Sequence of chain 3.A:
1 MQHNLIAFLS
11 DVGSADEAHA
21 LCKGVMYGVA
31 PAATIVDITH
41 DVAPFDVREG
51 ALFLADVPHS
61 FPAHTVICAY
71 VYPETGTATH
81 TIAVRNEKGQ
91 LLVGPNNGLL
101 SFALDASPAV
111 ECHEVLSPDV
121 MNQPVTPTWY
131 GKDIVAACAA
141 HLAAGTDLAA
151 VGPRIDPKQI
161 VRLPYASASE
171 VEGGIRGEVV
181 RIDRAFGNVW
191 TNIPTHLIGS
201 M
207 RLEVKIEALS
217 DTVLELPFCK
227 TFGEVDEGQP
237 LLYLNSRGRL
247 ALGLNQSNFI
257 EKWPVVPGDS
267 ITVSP

A small-molecule ligand and the protein it binds are described below.
Small molecule (SMILES): Nc1ncnc2c1ncn2[C@@H]1O[C@H](CCl)[C@@H](O)[C@H]1O

Sequence of chain 2.A:
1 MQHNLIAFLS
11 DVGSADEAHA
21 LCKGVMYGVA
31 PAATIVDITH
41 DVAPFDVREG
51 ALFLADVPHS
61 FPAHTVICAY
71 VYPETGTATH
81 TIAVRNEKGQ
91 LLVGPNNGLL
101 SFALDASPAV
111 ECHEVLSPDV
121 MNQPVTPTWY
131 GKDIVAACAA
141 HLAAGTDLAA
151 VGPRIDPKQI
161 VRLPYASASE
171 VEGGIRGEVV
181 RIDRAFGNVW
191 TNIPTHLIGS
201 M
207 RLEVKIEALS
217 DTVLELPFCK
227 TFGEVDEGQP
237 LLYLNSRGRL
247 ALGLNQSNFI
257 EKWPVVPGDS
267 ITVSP

Binding-site contacts:
Ligand atom C2' contacts residue PHE186 of chain 2.A at 3.6 Å (hydrophobic).
Ligand atom C8 contacts residue PHE186 of chain 2.A at 3.6 Å (hydrophobic).
Ligand atom O4' contacts residue MET1 of chain 3.C at 3.5 Å (h-bond).
Ligand atom C6 contacts residue LEU250 of chain 2.A at 3.6 Å (hydrophobic).
Ligand atom C5 contacts residue PHE228 of chain 2.A at 3.5 Å (hydrophobic).
Ligand atom CL contacts residue GLY131 of chain 3.A at 3.0 Å.
Ligand atom O4' contacts residue TYR72 of chain 3.A at 3.6 Å.
Ligand atom O3' contacts residue TYR72 of chain 3.A at 3.2 Å (h-bond).
Ligand atom C1' contacts residue TYR72 of chain 3.A at 3.6 Å (hydrophobic).
Ligand atom C2 contacts residue GLN252 of chain 2.A at 3.4 Å.
Ligand atom N3 contacts residue PRO73 of chain 3.A at 3.4 Å.
Ligand atom CL contacts residue TYR130 of chain 3.A at 3.4 Å.
Ligand atom N6 contacts residue LEU250 of chain 2.A at 2.9 Å (h-bond).
Ligand atom C4 contacts residue PHE228 of chain 2.A at 3.5 Å (hydrophobic).
Ligand atom N1 contacts residue PHE228 of chain 2.A at 3.4 Å.
Ligand atom C5' contacts residue TRP129 of chain 3.A at 3.5 Å (hydrophobic).
Ligand atom N1 contacts residue LEU250 of chain 2.A at 3.5 Å (h-bond).
Ligand atom O2' contacts residue TYR72 of chain 3.A at 3.5 Å (h-bond).
Ligand atom CL contacts residue TRP129 of chain 3.A at 3.6 Å.
Ligand atom C4' contacts residue TYR72 of chain 3.A at 3.5 Å (hydrophobic).
Ligand atom N7 contacts residue PHE186 of chain 2.A at 3.6 Å.
Ligand atom N7 contacts residue ASN188 of chain 2.A at 3.1 Å (h-bond).
Ligand atom O2' contacts residue PRO73 of chain 3.A at 3.6 Å.
Ligand atom N3 contacts residue PHE45 of chain 3.A at 3.6 Å.
Ligand atom C6 contacts residue PHE228 of chain 2.A at 3.3 Å (hydrophobic).
Ligand atom O2' contacts residue ASP11 of chain 3.A at 2.9 Å (salt-bridge).
Ligand atom N6 contacts residue ASN188 of chain 2.A at 2.9 Å (h-bond).
Ligand atom C2 contacts residue PHE228 of chain 2.A at 3.6 Å (hydrophobic).
Ligand atom C4 contacts residue PHE45 of chain 3.A at 3.6 Å (hydrophobic).
Ligand atom C3' contacts residue ASP11 of chain 3.A at 3.4 Å.
Ligand atom N1 contacts residue GLN252 of chain 2.A at 2.9 Å (h-bond).
Ligand atom N3 contacts residue PHE228 of chain 2.A at 3.6 Å.
Ligand atom C5 contacts residue PHE45 of chain 3.A at 3.6 Å (hydrophobic).
Ligand atom C8 contacts residue MET1 of chain 3.C at 3.2 Å (hydrophobic).
Ligand atom N6 contacts residue PHE228 of chain 2.A at 3.4 Å.
Ligand atom CL contacts residue THR75 of chain 3.A at 3.6 Å.
Ligand atom N7 contacts residue PHE228 of chain 2.A at 3.4 Å.
Ligand atom N7 contacts residue MET1 of chain 3.C at 3.5 Å.
Ligand atom O3' contacts residue TYR70 of chain 3.A at 3.5 Å.
Ligand atom O3' contacts residue ASP11 of chain 3.A at 2.5 Å (salt-bridge).